This protein binds this small molecule.
Small molecule (SMILES): O=C(O)c1ccc[n+]([C@@H]2O[C@H](CO[P](=O)([O-])O)[C@@H](O)[C@H]2O)c1

Sequence of chain 1.B:
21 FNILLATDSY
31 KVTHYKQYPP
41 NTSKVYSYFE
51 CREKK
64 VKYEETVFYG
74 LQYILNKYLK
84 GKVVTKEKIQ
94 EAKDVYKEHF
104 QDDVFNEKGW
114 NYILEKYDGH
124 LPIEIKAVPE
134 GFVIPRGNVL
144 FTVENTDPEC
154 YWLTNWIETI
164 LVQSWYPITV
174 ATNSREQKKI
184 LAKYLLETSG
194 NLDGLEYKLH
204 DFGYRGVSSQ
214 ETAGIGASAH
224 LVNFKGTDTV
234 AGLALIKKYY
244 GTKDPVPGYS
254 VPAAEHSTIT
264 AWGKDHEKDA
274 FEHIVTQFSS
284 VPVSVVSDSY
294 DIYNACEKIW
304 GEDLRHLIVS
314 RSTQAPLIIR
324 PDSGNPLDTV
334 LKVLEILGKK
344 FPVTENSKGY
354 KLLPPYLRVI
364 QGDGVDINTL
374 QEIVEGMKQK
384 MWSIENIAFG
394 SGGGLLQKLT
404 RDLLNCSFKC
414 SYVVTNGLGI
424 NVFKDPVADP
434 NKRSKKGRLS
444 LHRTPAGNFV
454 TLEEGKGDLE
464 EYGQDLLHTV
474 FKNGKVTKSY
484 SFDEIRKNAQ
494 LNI

Binding-site contacts:
Ligand atom P contacts residue ARG404 of chain 1.B at 3.8 Å.
Ligand atom C7 contacts residue TYR30 of chain 1.B at 3.4 Å (hydrophobic).
Ligand atom C6 contacts residue ARG208 of chain 1.A at 3.6 Å.
Ligand atom C5 contacts residue ARG208 of chain 1.A at 3.8 Å.
Ligand atom C2' contacts residue GLY365 of chain 1.A at 3.4 Å.
Ligand atom N1 contacts residue PHE205 of chain 1.A at 3.7 Å.
Ligand atom O7 contacts residue TYR30 of chain 1.B at 3.7 Å.
Ligand atom C2 contacts residue TYR30 of chain 1.B at 3.7 Å (hydrophobic).
Ligand atom O2P contacts residue ARG404 of chain 1.B at 3.6 Å (salt-bridge).
Ligand atom C3 contacts residue PHE205 of chain 1.A at 3.6 Å (hydrophobic).
Ligand atom C5 contacts residue PHE205 of chain 1.A at 3.8 Å (hydrophobic).
Ligand atom P contacts residue GLY396 of chain 1.A at 3.7 Å.
Ligand atom C7 contacts residue PHE205 of chain 1.A at 3.4 Å (hydrophobic).
Ligand atom O4' contacts residue ARG208 of chain 1.A at 3.5 Å (salt-bridge).
Ligand atom O2' contacts residue PHE205 of chain 1.A at 3.4 Å.
Ligand atom C3 contacts residue TYR30 of chain 1.B at 3.5 Å (hydrophobic).
Ligand atom O2' contacts residue GLY365 of chain 1.A at 3.0 Å (h-bond).
Ligand atom O8 contacts residue TYR30 of chain 1.B at 3.4 Å.
Ligand atom N1 contacts residue TYR30 of chain 1.B at 3.7 Å.
Ligand atom C2' contacts residue PHE205 of chain 1.A at 3.5 Å (hydrophobic).
Ligand atom O7 contacts residue PHE205 of chain 1.A at 3.4 Å.
Ligand atom O8 contacts residue ASP231 of chain 1.A at 3.0 Å (salt-bridge).
Ligand atom C5 contacts residue ASP28 of chain 1.B at 3.7 Å.
Ligand atom C5' contacts residue ARG404 of chain 1.B at 3.3 Å.
Ligand atom O8 contacts residue PHE205 of chain 1.A at 3.6 Å.
Ligand atom O2' contacts residue ARG323 of chain 1.A at 2.8 Å (salt-bridge).
Ligand atom C4 contacts residue TYR30 of chain 1.B at 3.5 Å (hydrophobic).
Ligand atom C6 contacts residue PHE205 of chain 1.A at 3.7 Å (hydrophobic).
Ligand atom C4 contacts residue PHE205 of chain 1.A at 3.5 Å (hydrophobic).
Ligand atom C3' contacts residue ASP325 of chain 1.A at 3.6 Å.
Ligand atom O1P contacts residue GLY395 of chain 1.A at 3.2 Å (h-bond).
Ligand atom O5' contacts residue ARG404 of chain 1.B at 3.0 Å (salt-bridge).
Ligand atom O2P contacts residue GLY396 of chain 1.A at 3.0 Å (h-bond).
Ligand atom O7 contacts residue ARG323 of chain 1.A at 3.3 Å (salt-bridge).
Ligand atom C3' contacts residue GLY365 of chain 1.A at 3.5 Å.
Ligand atom O1P contacts residue GLY396 of chain 1.A at 3.4 Å (h-bond).
Ligand atom O3' contacts residue ASP325 of chain 1.A at 2.6 Å (salt-bridge).
Ligand atom C4 contacts residue ASP231 of chain 1.A at 3.4 Å.
Ligand atom O2' contacts residue ASP325 of chain 1.A at 3.3 Å (salt-bridge).
Ligand atom C2 contacts residue PHE205 of chain 1.A at 3.5 Å (hydrophobic).

Sequence of chain 1.A:
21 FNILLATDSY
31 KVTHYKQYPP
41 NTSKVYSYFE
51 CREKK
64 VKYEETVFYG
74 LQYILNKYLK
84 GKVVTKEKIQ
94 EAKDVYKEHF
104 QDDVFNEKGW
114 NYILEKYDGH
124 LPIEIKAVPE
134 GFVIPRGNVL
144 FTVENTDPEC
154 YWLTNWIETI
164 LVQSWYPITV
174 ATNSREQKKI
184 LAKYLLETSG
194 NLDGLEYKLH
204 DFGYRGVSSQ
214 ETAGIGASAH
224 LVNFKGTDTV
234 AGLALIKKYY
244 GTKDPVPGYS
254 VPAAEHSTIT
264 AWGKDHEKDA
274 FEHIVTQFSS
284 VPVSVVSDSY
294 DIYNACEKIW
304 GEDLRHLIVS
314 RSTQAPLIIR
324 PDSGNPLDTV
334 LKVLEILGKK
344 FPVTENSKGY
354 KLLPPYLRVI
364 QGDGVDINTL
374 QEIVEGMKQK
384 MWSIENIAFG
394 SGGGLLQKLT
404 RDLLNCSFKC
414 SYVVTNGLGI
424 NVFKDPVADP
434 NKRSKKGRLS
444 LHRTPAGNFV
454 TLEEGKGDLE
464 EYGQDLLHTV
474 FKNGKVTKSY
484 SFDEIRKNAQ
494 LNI